Sequence of chain 1.E:
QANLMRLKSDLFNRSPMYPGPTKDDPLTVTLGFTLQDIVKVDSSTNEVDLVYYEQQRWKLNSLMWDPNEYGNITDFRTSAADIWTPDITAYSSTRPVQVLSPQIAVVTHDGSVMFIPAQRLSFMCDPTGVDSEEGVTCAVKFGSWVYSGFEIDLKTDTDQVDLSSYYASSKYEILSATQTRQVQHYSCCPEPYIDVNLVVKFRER

Sequence of chain 1.C:
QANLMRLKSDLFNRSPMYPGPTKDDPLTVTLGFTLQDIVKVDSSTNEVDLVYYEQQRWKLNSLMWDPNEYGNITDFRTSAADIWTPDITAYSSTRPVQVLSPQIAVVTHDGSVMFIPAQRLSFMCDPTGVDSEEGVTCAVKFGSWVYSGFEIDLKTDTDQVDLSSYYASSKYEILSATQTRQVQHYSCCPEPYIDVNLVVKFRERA

Binding-site contacts:
Ligand atom C8 contacts residue GLY90 of chain 1.C at 4.2 Å.
Ligand atom C1 contacts residue ASN91 of chain 1.C at 1.4 Å.
Ligand atom O7 contacts residue ASP43 of chain 1.E at 4.5 Å.
Ligand atom O7 contacts residue GLY90 of chain 1.C at 4.0 Å.
Ligand atom O7 contacts residue ASN91 of chain 1.C at 4.3 Å.
Ligand atom C7 contacts residue GLY90 of chain 1.C at 4.0 Å.
Ligand atom C8 contacts residue ASN91 of chain 1.C at 3.3 Å.
Ligand atom C7 contacts residue ASN91 of chain 1.C at 3.3 Å.
Ligand atom C5 contacts residue ASN91 of chain 1.C at 3.8 Å.
Ligand atom N2 contacts residue ASN91 of chain 1.C at 2.9 Å (h-bond).
Ligand atom C4 contacts residue ASN91 of chain 1.C at 4.3 Å.
Ligand atom O5 contacts residue ASN91 of chain 1.C at 2.4 Å (h-bond).
Ligand atom C2 contacts residue ASN91 of chain 1.C at 2.5 Å.
Ligand atom C3 contacts residue ASN91 of chain 1.C at 3.8 Å.

A small-molecule ligand and the protein it binds are described below.
Small molecule (SMILES): CC(=O)N[C@@H]1[C@@H](O)[C@H](O)[C@@H](CO)O[C@H]1O